This small molecule binds to this protein.
Small molecule (SMILES): CC(=O)N[C@@H]1[C@@H](O)[C@H](O)[C@@H](CO)O[C@H]1O

Sequence of chain 1.M:
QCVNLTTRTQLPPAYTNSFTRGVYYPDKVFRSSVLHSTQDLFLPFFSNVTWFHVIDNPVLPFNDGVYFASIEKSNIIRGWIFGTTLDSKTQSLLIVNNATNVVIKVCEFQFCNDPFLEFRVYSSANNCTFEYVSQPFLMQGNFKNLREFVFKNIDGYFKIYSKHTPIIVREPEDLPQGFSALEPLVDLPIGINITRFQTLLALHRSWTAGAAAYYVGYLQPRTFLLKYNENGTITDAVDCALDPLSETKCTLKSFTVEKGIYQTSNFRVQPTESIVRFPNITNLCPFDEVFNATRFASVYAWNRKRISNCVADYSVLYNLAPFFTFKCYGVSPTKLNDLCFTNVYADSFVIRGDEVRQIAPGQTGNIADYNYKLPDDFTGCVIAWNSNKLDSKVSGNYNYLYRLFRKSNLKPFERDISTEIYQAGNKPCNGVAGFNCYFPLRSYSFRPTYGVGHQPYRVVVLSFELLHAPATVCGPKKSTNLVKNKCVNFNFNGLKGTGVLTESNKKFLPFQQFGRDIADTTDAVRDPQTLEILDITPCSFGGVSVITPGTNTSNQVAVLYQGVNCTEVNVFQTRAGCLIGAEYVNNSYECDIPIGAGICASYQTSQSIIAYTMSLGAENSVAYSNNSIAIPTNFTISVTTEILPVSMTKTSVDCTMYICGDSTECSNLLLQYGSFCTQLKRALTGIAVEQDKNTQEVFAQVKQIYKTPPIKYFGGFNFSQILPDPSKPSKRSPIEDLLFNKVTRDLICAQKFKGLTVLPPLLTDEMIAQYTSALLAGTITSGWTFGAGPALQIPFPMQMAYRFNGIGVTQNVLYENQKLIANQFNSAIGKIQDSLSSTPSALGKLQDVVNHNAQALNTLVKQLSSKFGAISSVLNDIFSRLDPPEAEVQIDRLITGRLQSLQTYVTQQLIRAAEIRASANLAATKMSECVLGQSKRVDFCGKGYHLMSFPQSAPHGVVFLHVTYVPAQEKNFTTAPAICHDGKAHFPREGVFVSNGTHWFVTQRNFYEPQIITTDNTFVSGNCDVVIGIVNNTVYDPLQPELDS

Binding-site contacts:
Ligand atom O4 contacts residue LEU919 of chain 1.M at 4.5 Å.
Ligand atom C6 contacts residue GLN923 of chain 1.M at 4.4 Å.
Ligand atom C5 contacts residue ASN714 of chain 1.M at 3.6 Å.
Ligand atom O7 contacts residue GLN1068 of chain 1.M at 3.4 Å (h-bond).
Ligand atom C8 contacts residue ASN714 of chain 1.M at 3.9 Å.
Ligand atom C7 contacts residue ASN714 of chain 1.M at 3.3 Å.
Ligand atom C1 contacts residue GLN1068 of chain 1.M at 4.3 Å.
Ligand atom C8 contacts residue THR713 of chain 1.M at 4.0 Å.
Ligand atom C1 contacts residue ASN714 of chain 1.M at 1.4 Å.
Ligand atom O5 contacts residue ASN714 of chain 1.M at 2.3 Å (h-bond).
Ligand atom O5 contacts residue GLN923 of chain 1.M at 4.2 Å.
Ligand atom O5 contacts residue GLN1068 of chain 1.M at 4.0 Å.
Ligand atom C7 contacts residue GLN1068 of chain 1.M at 4.3 Å.
Ligand atom C5 contacts residue LEU919 of chain 1.M at 4.3 Å (hydrophobic).
Ligand atom C3 contacts residue ASN714 of chain 1.M at 3.8 Å.
Ligand atom C3 contacts residue LEU919 of chain 1.M at 4.5 Å (hydrophobic).
Ligand atom C2 contacts residue ASN714 of chain 1.M at 2.4 Å.
Ligand atom C5 contacts residue GLN923 of chain 1.M at 4.1 Å.
Ligand atom C1 contacts residue LEU919 of chain 1.M at 4.2 Å (hydrophobic).
Ligand atom C4 contacts residue ASN714 of chain 1.M at 4.2 Å.
Ligand atom O7 contacts residue ASN714 of chain 1.M at 3.4 Å (h-bond).
Ligand atom N2 contacts residue ASN714 of chain 1.M at 2.9 Å (h-bond).